Binding-site contacts:
Ligand atom O7 contacts residue ASN274 of chain 1.A at 3.6 Å.
Ligand atom C3 contacts residue ASN274 of chain 1.A at 3.7 Å.
Ligand atom C7 contacts residue ASN274 of chain 1.A at 3.4 Å.
Ligand atom C8 contacts residue ASN274 of chain 1.A at 4.4 Å.
Ligand atom O5 contacts residue VAL253 of chain 1.A at 4.0 Å.
Ligand atom N2 contacts residue ASN274 of chain 1.A at 2.7 Å (h-bond).
Ligand atom C1 contacts residue ASN274 of chain 1.A at 1.4 Å.
Ligand atom C4 contacts residue ASN274 of chain 1.A at 4.2 Å.
Ligand atom C5 contacts residue ASN274 of chain 1.A at 3.7 Å.
Ligand atom C2 contacts residue ASN274 of chain 1.A at 2.3 Å.
Ligand atom O5 contacts residue ASN274 of chain 1.A at 2.4 Å (h-bond).

Sequence of chain 1.A:
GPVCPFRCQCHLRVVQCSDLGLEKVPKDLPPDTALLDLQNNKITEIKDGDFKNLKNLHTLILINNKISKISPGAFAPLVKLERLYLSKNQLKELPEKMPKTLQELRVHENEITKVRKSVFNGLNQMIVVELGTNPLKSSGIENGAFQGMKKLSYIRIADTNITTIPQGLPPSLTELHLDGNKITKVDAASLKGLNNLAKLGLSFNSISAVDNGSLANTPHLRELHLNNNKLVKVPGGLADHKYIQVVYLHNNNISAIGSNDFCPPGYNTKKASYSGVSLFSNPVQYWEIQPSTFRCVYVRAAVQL

This small molecule binds to this protein.
Small molecule (SMILES): CC(=O)N[C@@H]1[C@@H](O)[C@H](O)[C@@H](CO)O[C@H]1O